Binding-site contacts:
Ligand atom C7 contacts residue THR156 of chain 60.E at 3.9 Å.
Ligand atom N2 contacts residue ASN154 of chain 60.E at 3.8 Å.
Ligand atom O7 contacts residue ASN154 of chain 60.E at 2.6 Å (h-bond).
Ligand atom O6 contacts residue MET151 of chain 60.E at 3.4 Å.
Ligand atom C1 contacts residue ASN154 of chain 60.E at 3.4 Å.
Ligand atom C2 contacts residue THR156 of chain 60.E at 4.2 Å.
Ligand atom N2 contacts residue THR156 of chain 60.E at 3.6 Å (h-bond).
Ligand atom C8 contacts residue ASN154 of chain 60.E at 3.6 Å.
Ligand atom C2 contacts residue ASN154 of chain 60.E at 3.5 Å.
Ligand atom C1 contacts residue THR156 of chain 60.E at 3.6 Å.
Ligand atom C7 contacts residue ASN154 of chain 60.E at 3.3 Å.
Ligand atom C6 contacts residue MET151 of chain 60.E at 4.5 Å (hydrophobic).
Ligand atom C8 contacts residue THR156 of chain 60.E at 4.0 Å.
Ligand atom O5 contacts residue ASN154 of chain 60.E at 4.0 Å.

This small molecule binds to this protein.
Small molecule (SMILES): CC(=O)N[C@H]1[C@H](O[C@H]2[C@H](O)[C@@H](NC(C)=O)CO[C@@H]2CO)O[C@H](CO)[C@@H](O)[C@@H]1O

Sequence of chain 60.E:
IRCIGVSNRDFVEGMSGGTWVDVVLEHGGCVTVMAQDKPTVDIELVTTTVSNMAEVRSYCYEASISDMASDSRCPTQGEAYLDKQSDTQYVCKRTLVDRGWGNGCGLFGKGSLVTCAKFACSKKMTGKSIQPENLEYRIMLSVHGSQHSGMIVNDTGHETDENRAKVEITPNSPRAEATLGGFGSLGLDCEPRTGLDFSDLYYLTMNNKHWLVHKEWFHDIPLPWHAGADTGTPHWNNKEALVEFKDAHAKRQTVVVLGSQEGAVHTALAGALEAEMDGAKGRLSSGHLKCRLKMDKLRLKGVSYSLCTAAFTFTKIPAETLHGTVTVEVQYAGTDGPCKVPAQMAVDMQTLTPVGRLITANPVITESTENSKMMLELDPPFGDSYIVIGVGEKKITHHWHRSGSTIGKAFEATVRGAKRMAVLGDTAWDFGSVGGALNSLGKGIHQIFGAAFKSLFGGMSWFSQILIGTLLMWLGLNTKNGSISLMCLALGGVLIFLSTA